Sequence of chain 1.A:
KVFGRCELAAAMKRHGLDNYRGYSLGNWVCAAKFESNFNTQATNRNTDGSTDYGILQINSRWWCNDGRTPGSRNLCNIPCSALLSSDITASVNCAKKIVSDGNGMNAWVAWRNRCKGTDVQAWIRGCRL

Binding-site contacts:
Ligand atom O2 contacts residue LYS116 of chain 1.A at 4.1 Å.
Ligand atom C5 contacts residue GLY117 of chain 1.A at 4.4 Å.
Ligand atom C6 contacts residue GLY117 of chain 1.A at 3.7 Å.
Ligand atom C1 contacts residue GLY117 of chain 1.A at 3.7 Å.
Ligand atom C2 contacts residue GLY117 of chain 1.A at 4.2 Å.
Ligand atom O2 contacts residue GLY117 of chain 1.A at 4.2 Å.

A protein and the small-molecule ligand that binds it are described below.
Small molecule (SMILES): Nc1cccc(O)c1